Sequence of chain 1.A:
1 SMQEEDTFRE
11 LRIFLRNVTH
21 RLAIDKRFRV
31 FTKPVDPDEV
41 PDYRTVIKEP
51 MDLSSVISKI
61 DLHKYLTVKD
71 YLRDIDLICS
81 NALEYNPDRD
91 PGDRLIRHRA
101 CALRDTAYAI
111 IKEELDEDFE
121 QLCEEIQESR

Binding-site contacts:
Ligand atom O12 contacts residue ILE96 of chain 1.A at 3.8 Å.
Ligand atom C09 contacts residue ASN86 of chain 1.A at 4.0 Å.
Ligand atom C08 contacts residue VAL40 of chain 1.A at 4.1 Å (hydrophobic).
Ligand atom O15 contacts residue ALA82 of chain 1.A at 4.5 Å.
Ligand atom O15 contacts residue ASN86 of chain 1.A at 2.8 Å (h-bond).
Ligand atom C18 contacts residue VAL30 of chain 1.A at 3.5 Å (hydrophobic).
Ligand atom C07 contacts residue ASN86 of chain 1.A at 3.7 Å.
Ligand atom C05 contacts residue VAL35 of chain 1.A at 4.3 Å (hydrophobic).
Ligand atom C10 contacts residue ILE96 of chain 1.A at 4.1 Å (hydrophobic).
Ligand atom C09 contacts residue TYR85 of chain 1.A at 4.1 Å (hydrophobic).
Ligand atom N06 contacts residue ASN86 of chain 1.A at 4.3 Å.
Ligand atom C19 contacts residue ALA82 of chain 1.A at 4.2 Å (hydrophobic).
Ligand atom C19 contacts residue VAL30 of chain 1.A at 4.3 Å (hydrophobic).
Ligand atom C14 contacts residue ASN86 of chain 1.A at 3.7 Å.
Ligand atom C16 contacts residue VAL35 of chain 1.A at 3.9 Å (hydrophobic).
Ligand atom C16 contacts residue VAL30 of chain 1.A at 4.3 Å (hydrophobic).
Ligand atom O15 contacts residue VAL35 of chain 1.A at 4.3 Å.
Ligand atom C18 contacts residue PHE31 of chain 1.A at 3.4 Å (hydrophobic).
Ligand atom C17 contacts residue ILE96 of chain 1.A at 4.0 Å (hydrophobic).
Ligand atom C10 contacts residue ASN86 of chain 1.A at 3.7 Å.
Ligand atom O15 contacts residue TYR85 of chain 1.A at 4.3 Å.
Ligand atom N06 contacts residue VAL35 of chain 1.A at 4.0 Å.
Ligand atom C03 contacts residue VAL40 of chain 1.A at 3.9 Å (hydrophobic).
Ligand atom C17 contacts residue VAL30 of chain 1.A at 3.9 Å (hydrophobic).
Ligand atom C19 contacts residue ILE96 of chain 1.A at 4.3 Å (hydrophobic).
Ligand atom C07 contacts residue TYR85 of chain 1.A at 3.6 Å (hydrophobic).
Ligand atom C14 contacts residue VAL35 of chain 1.A at 3.8 Å (hydrophobic).
Ligand atom C08 contacts residue TYR85 of chain 1.A at 4.2 Å (hydrophobic).
Ligand atom O13 contacts residue ILE96 of chain 1.A at 4.2 Å.
Ligand atom C18 contacts residue ILE96 of chain 1.A at 4.0 Å (hydrophobic).
Ligand atom O15 contacts residue TYR43 of chain 1.A at 4.0 Å.
Ligand atom C19 contacts residue PHE31 of chain 1.A at 3.7 Å (hydrophobic).
Ligand atom C08 contacts residue ASN86 of chain 1.A at 4.5 Å.

The protein below binds the small molecule below.
Small molecule (SMILES): O=C(C1CCC1)N1C[C@@H]2C[C@@H](CO)O[C@]2(CCO)C1